Sequence of chain 39.C:
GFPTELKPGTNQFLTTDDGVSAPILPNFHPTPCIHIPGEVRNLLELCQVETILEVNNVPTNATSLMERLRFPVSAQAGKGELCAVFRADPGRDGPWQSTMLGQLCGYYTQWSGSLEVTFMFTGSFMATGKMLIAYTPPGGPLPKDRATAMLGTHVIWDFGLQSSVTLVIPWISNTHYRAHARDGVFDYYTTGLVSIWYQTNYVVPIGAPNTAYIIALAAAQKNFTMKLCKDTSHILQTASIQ

Sequence of chain 38.A:
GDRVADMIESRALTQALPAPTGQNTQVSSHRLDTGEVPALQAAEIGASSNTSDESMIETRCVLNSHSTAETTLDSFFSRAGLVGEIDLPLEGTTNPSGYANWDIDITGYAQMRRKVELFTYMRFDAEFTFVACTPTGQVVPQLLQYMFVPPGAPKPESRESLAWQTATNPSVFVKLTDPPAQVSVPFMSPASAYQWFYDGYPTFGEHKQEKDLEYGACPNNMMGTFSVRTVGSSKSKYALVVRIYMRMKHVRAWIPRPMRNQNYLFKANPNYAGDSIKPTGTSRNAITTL

This small molecule binds to this protein.
Small molecule (SMILES): CCO/N=C/c1ccc(OCC[C@@H](C)CCN2CCN(c3ccnc(N)c3)C2=O)cc1

Binding-site contacts:
Ligand atom NAT contacts residue PHE155 of chain 38.A at 3.6 Å.
Ligand atom CAQ contacts residue ILE113 of chain 38.A at 3.9 Å (hydrophobic).
Ligand atom CAS contacts residue ASN228 of chain 38.A at 3.8 Å.
Ligand atom CAA contacts residue VAL179 of chain 38.A at 3.1 Å (hydrophobic).
Ligand atom CAB contacts residue PHE131 of chain 38.A at 3.8 Å (hydrophobic).
Ligand atom CAI contacts residue PHE155 of chain 38.A at 3.1 Å (hydrophobic).
Ligand atom CAA contacts residue TYR153 of chain 38.A at 3.9 Å (hydrophobic).
Ligand atom CAH contacts residue VAL192 of chain 38.A at 3.5 Å (hydrophobic).
Ligand atom OAD contacts residue ASP112 of chain 38.A at 3.4 Å.
Ligand atom CBA contacts residue ILE111 of chain 38.A at 3.7 Å (hydrophobic).
Ligand atom CBB contacts residue ASN228 of chain 38.A at 3.7 Å.
Ligand atom CAM contacts residue PHE155 of chain 38.A at 3.8 Å (hydrophobic).
Ligand atom OAW contacts residue ILE111 of chain 38.A at 3.2 Å.
Ligand atom CAG contacts residue ASN228 of chain 38.A at 3.3 Å.
Ligand atom CAR contacts residue TYR201 of chain 38.A at 3.2 Å (hydrophobic).
Ligand atom CAY contacts residue THR114 of chain 38.A at 3.8 Å.
Ligand atom CAH contacts residue PHE135 of chain 38.A at 3.4 Å (hydrophobic).
Ligand atom OAW contacts residue MET195 of chain 38.A at 3.5 Å.
Ligand atom CAG contacts residue GLN202 of chain 38.A at 3.5 Å.
Ligand atom CAZ contacts residue VAL192 of chain 38.A at 3.6 Å (hydrophobic).
Ligand atom CAK contacts residue PHE155 of chain 38.A at 2.9 Å (hydrophobic).
Ligand atom CAF contacts residue GLN202 of chain 38.A at 3.5 Å.
Ligand atom CAS contacts residue TYR201 of chain 38.A at 3.7 Å (hydrophobic).
Ligand atom CAM contacts residue PRO177 of chain 38.A at 3.6 Å (hydrophobic).
Ligand atom CAF contacts residue ASN228 of chain 38.A at 3.8 Å.
Ligand atom CAA contacts residue PRO177 of chain 38.A at 3.5 Å (hydrophobic).
Ligand atom CAJ contacts residue VAL192 of chain 38.A at 3.7 Å (hydrophobic).
Ligand atom CAF contacts residue TRP203 of chain 38.A at 3.7 Å (hydrophobic).
Ligand atom CAL contacts residue THR114 of chain 38.A at 3.8 Å.
Ligand atom CAN contacts residue PHE135 of chain 38.A at 3.4 Å (hydrophobic).
Ligand atom CAE contacts residue PHE137 of chain 38.A at 3.9 Å (hydrophobic).
Ligand atom NAC contacts residue ALA275 of chain 38.A at 3.5 Å.
Ligand atom NAC contacts residue THR114 of chain 38.A at 3.1 Å (h-bond).
Ligand atom CAB contacts residue PHE135 of chain 38.A at 3.8 Å (hydrophobic).
Ligand atom CAA contacts residue SER178 of chain 38.A at 3.5 Å.
Ligand atom OAD contacts residue ILE113 of chain 38.A at 3.1 Å (h-bond).
Ligand atom OAV contacts residue VAL190 of chain 38.A at 3.9 Å.
Ligand atom CAR contacts residue ASN228 of chain 38.A at 3.7 Å.
Ligand atom NBE contacts residue TRP203 of chain 38.A at 3.8 Å.
Ligand atom CAJ contacts residue PHE135 of chain 38.A at 3.1 Å (hydrophobic).

Sequence of chain 38.C:
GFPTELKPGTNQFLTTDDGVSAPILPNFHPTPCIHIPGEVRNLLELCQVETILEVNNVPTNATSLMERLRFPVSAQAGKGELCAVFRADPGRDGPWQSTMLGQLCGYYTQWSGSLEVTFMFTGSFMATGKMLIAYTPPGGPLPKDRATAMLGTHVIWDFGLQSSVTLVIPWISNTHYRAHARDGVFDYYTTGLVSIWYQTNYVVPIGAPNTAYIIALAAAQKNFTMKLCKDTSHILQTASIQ